Binding-site contacts:
Ligand atom C contacts residue TYR114 of chain 1.A at 4.0 Å (hydrophobic).
Ligand atom C contacts residue TYR68 of chain 1.B at 3.8 Å (hydrophobic).
Ligand atom CA contacts residue LYS110 of chain 1.A at 4.5 Å.
Ligand atom CA contacts residue TYR68 of chain 1.B at 3.5 Å (hydrophobic).
Ligand atom O contacts residue LEU118 of chain 1.A at 3.9 Å.
Ligand atom SD contacts residue PHE51 of chain 1.B at 4.0 Å.
Ligand atom OXT contacts residue TYR68 of chain 1.B at 4.3 Å.
Ligand atom CE contacts residue PHE51 of chain 1.B at 4.2 Å (hydrophobic).
Ligand atom CG contacts residue LYS110 of chain 1.A at 3.9 Å.
Ligand atom OXT contacts residue ASN113 of chain 1.A at 4.2 Å.
Ligand atom CB contacts residue TYR68 of chain 1.B at 3.5 Å (hydrophobic).
Ligand atom O contacts residue ASN113 of chain 1.A at 4.3 Å.
Ligand atom O contacts residue TYR68 of chain 1.B at 4.1 Å.
Ligand atom N contacts residue PHE72 of chain 1.B at 3.1 Å.
Ligand atom OXT contacts residue LYS110 of chain 1.A at 3.7 Å.
Ligand atom N contacts residue TYR114 of chain 1.A at 3.5 Å (h-bond).
Ligand atom O contacts residue TYR114 of chain 1.A at 3.5 Å (h-bond).
Ligand atom CE contacts residue TRP48 of chain 1.B at 3.8 Å (hydrophobic).
Ligand atom SD contacts residue ARG106 of chain 1.A at 4.5 Å.
Ligand atom CA contacts residue PHE72 of chain 1.B at 4.1 Å (hydrophobic).
Ligand atom CA contacts residue TYR114 of chain 1.A at 4.3 Å (hydrophobic).
Ligand atom N contacts residue ARG82 of chain 1.B at 4.2 Å.
Ligand atom CB contacts residue LYS110 of chain 1.A at 3.2 Å.
Ligand atom SD contacts residue LYS110 of chain 1.A at 3.9 Å.
Ligand atom N contacts residue TYR68 of chain 1.B at 2.9 Å (h-bond).
Ligand atom CE contacts residue ARG47 of chain 1.B at 3.9 Å.
Ligand atom SD contacts residue TRP48 of chain 1.B at 4.3 Å.

Sequence of chain 1.A:
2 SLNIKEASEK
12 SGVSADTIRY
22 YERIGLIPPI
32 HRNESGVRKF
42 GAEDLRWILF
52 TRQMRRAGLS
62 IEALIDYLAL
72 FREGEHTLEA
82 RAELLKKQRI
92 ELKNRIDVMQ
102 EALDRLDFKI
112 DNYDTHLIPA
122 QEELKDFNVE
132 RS

Sequence of chain 1.B:
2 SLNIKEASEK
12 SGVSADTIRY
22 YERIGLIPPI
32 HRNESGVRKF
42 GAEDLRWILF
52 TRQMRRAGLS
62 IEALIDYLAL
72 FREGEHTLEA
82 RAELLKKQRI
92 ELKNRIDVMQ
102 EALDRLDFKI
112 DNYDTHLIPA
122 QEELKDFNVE

This small molecule binds to this protein.
Small molecule (SMILES): CSCC[C@@H](N)C(=O)O